Binding-site contacts:
Ligand atom C1 contacts residue SER822 of chain 1.D at 3.6 Å.
Ligand atom C2 contacts residue ASN820 of chain 1.D at 2.5 Å.
Ligand atom C3 contacts residue ASN820 of chain 1.D at 3.9 Å.
Ligand atom O5 contacts residue ASN820 of chain 1.D at 2.4 Å (h-bond).
Ligand atom C4 contacts residue ASN820 of chain 1.D at 4.3 Å.
Ligand atom O5 contacts residue SER822 of chain 1.D at 3.6 Å (h-bond).
Ligand atom O7 contacts residue ASN820 of chain 1.D at 3.4 Å (h-bond).
Ligand atom O6 contacts residue SER822 of chain 1.D at 3.9 Å.
Ligand atom C1 contacts residue ASN820 of chain 1.D at 1.5 Å.
Ligand atom C5 contacts residue SER822 of chain 1.D at 3.8 Å.
Ligand atom C7 contacts residue ASN820 of chain 1.D at 3.4 Å.
Ligand atom N2 contacts residue ASN820 of chain 1.D at 2.9 Å (h-bond).
Ligand atom O6 contacts residue GLN823 of chain 1.D at 3.5 Å (h-bond).
Ligand atom C8 contacts residue ASN820 of chain 1.D at 4.5 Å.
Ligand atom C5 contacts residue ASN820 of chain 1.D at 3.7 Å.
Ligand atom C6 contacts residue SER822 of chain 1.D at 4.5 Å.

The protein below binds the small molecule below.
Small molecule (SMILES): CC(=O)N[C@H]1[C@H](O[C@H]2[C@H](O)[C@@H](NC(C)=O)CO[C@@H]2CO)O[C@H](CO)[C@@H](O)[C@@H]1O

Sequence of chain 1.D:
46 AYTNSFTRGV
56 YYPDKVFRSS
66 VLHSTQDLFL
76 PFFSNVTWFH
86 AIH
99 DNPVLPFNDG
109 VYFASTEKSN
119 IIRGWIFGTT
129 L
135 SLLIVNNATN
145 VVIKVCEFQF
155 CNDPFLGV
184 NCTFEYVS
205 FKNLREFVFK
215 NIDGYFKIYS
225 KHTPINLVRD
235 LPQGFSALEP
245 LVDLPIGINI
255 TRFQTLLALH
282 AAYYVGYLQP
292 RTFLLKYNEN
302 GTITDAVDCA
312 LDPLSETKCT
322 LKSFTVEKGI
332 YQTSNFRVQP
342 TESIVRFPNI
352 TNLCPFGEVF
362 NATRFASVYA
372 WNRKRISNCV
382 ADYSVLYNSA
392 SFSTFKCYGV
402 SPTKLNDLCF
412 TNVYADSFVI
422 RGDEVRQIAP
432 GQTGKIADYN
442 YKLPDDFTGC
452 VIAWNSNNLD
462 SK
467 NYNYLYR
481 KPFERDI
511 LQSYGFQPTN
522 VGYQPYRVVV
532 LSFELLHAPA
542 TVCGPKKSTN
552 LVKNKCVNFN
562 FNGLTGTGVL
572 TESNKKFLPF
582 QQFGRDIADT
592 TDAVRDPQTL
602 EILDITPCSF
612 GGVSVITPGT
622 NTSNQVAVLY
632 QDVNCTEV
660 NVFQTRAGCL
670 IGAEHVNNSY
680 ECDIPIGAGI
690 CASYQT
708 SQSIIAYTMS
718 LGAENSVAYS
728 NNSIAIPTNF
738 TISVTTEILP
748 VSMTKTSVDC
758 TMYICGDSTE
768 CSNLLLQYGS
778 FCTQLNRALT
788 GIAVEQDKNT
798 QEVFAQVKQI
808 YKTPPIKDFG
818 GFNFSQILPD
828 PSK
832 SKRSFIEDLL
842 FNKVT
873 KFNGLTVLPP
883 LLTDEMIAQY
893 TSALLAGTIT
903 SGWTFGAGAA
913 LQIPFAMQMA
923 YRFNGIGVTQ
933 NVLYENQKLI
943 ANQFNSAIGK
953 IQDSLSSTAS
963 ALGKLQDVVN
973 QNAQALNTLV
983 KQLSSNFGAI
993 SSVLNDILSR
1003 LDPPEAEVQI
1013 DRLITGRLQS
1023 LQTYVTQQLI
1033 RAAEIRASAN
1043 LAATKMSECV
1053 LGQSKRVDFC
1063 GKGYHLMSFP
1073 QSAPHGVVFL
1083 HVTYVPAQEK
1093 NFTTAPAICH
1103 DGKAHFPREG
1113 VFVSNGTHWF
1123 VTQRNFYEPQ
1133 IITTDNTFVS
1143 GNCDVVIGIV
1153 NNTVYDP